Sequence of chain 1.O:
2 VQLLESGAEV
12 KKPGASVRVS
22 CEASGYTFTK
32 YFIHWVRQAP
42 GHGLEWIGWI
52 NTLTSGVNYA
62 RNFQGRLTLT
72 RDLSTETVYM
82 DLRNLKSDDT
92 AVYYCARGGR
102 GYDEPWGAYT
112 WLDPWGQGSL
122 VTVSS

Sequence of chain 1.C:
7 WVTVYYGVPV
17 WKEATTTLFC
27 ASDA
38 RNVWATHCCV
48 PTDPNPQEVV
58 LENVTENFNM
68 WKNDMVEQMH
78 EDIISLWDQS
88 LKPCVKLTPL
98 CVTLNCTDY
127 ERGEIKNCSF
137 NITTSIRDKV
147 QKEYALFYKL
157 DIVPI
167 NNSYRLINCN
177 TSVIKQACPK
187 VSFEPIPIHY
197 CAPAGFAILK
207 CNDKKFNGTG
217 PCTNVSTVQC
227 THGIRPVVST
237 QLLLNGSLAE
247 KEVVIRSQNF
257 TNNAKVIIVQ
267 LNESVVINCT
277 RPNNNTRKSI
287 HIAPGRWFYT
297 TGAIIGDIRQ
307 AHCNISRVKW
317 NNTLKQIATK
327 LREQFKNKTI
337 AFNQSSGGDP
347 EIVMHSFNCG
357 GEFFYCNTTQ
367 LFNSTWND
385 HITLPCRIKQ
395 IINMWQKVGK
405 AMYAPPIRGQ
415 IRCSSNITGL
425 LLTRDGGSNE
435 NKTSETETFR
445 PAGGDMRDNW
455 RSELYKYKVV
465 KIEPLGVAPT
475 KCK

This small molecule binds to this protein.
Small molecule (SMILES): CC(=O)N[C@H]1[C@H](O[C@H]2[C@H](O)[C@@H](NC(C)=O)CO[C@@H]2CO)O[C@H](CO)[C@@H](O[C@@H]2O[C@H](CO)[C@@H](O)[C@H](O)[C@@H]2O)[C@@H]1O

Binding-site contacts:
Ligand atom O5 contacts residue SER31 of chain 1.P at 3.8 Å.
Ligand atom O7 contacts residue ASN255 of chain 1.C at 3.2 Å (h-bond).
Ligand atom O5 contacts residue GLY30 of chain 1.P at 4.5 Å.
Ligand atom C3 contacts residue ASN255 of chain 1.C at 3.9 Å.
Ligand atom N2 contacts residue ASN255 of chain 1.C at 3.0 Å (h-bond).
Ligand atom C1 contacts residue THR257 of chain 1.C at 4.5 Å.
Ligand atom C7 contacts residue PHE256 of chain 1.C at 4.0 Å (hydrophobic).
Ligand atom O5 contacts residue TRP107 of chain 1.O at 3.9 Å.
Ligand atom C6 contacts residue TRP107 of chain 1.O at 4.1 Å (hydrophobic).
Ligand atom C7 contacts residue ASN255 of chain 1.C at 3.3 Å.
Ligand atom O7 contacts residue GLN254 of chain 1.C at 4.1 Å.
Ligand atom C7 contacts residue THR257 of chain 1.C at 4.3 Å.
Ligand atom C2 contacts residue THR257 of chain 1.C at 4.5 Å.
Ligand atom C7 contacts residue BMA3 of chain 1.TA at 4.3 Å.
Ligand atom C8 contacts residue BMA3 of chain 1.TA at 3.4 Å.
Ligand atom C6 contacts residue SER31 of chain 1.P at 4.0 Å.
Ligand atom O5 contacts residue ASN255 of chain 1.C at 2.5 Å (h-bond).
Ligand atom O6 contacts residue TRP107 of chain 1.O at 2.9 Å (h-bond).
Ligand atom C8 contacts residue THR257 of chain 1.C at 4.0 Å.
Ligand atom C8 contacts residue PHE256 of chain 1.C at 3.2 Å (hydrophobic).
Ligand atom C3 contacts residue THR257 of chain 1.C at 4.5 Å.
Ligand atom C6 contacts residue GLY30 of chain 1.P at 3.4 Å.
Ligand atom C5 contacts residue SER31 of chain 1.P at 4.4 Å.
Ligand atom C1 contacts residue ASN255 of chain 1.C at 1.5 Å.
Ligand atom O6 contacts residue SER31 of chain 1.P at 3.0 Å (h-bond).
Ligand atom C8 contacts residue ASN255 of chain 1.C at 4.0 Å.
Ligand atom N2 contacts residue THR257 of chain 1.C at 3.5 Å (h-bond).
Ligand atom C2 contacts residue ASN255 of chain 1.C at 2.6 Å.
Ligand atom C5 contacts residue ASN255 of chain 1.C at 3.8 Å.
Ligand atom C1 contacts residue TRP107 of chain 1.O at 3.9 Å (hydrophobic).
Ligand atom O6 contacts residue GLY30 of chain 1.P at 4.1 Å.
Ligand atom C4 contacts residue ASN255 of chain 1.C at 4.4 Å.
Ligand atom C5 contacts residue TRP107 of chain 1.O at 4.2 Å (hydrophobic).

Sequence of chain 1.P:
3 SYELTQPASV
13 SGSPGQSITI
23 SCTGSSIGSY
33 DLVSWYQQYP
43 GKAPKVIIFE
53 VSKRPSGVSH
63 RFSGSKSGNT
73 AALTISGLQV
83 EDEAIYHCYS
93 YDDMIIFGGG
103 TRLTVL